Sequence of chain 1.A:
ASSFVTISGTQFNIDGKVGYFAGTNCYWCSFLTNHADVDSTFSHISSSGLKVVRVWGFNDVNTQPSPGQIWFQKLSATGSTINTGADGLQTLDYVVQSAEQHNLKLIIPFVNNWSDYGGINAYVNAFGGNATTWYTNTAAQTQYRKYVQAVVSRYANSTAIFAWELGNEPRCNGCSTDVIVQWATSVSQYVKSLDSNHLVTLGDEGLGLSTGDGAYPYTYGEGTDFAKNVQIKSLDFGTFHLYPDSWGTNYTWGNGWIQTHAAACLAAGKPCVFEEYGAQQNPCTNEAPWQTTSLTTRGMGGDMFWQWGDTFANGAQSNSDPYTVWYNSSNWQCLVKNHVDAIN

Binding-site contacts:
Ligand atom O6 contacts residue ASP213 of chain 1.A at 3.6 Å.
Ligand atom C4 contacts residue ASN250 of chain 1.A at 4.3 Å.
Ligand atom C2 contacts residue THR252 of chain 1.A at 4.1 Å.
Ligand atom C8 contacts residue THR252 of chain 1.A at 4.0 Å.
Ligand atom O5 contacts residue ASN250 of chain 1.A at 2.3 Å (h-bond).
Ligand atom C2 contacts residue ASN250 of chain 1.A at 2.8 Å.
Ligand atom N2 contacts residue ASN250 of chain 1.A at 3.3 Å (h-bond).
Ligand atom N2 contacts residue THR252 of chain 1.A at 3.5 Å (h-bond).
Ligand atom C1 contacts residue THR252 of chain 1.A at 3.8 Å.
Ligand atom C7 contacts residue THR252 of chain 1.A at 4.1 Å.
Ligand atom C1 contacts residue ASN250 of chain 1.A at 1.6 Å.
Ligand atom C5 contacts residue ASN250 of chain 1.A at 3.7 Å.
Ligand atom C3 contacts residue ASN250 of chain 1.A at 4.1 Å.
Ligand atom O7 contacts residue ASN250 of chain 1.A at 3.1 Å (h-bond).
Ligand atom C7 contacts residue ASN250 of chain 1.A at 3.4 Å.
Ligand atom O6 contacts residue TRP253 of chain 1.A at 3.8 Å.

This small molecule binds to this protein.
Small molecule (SMILES): CC(=O)N[C@@H]1[C@@H](O)[C@H](O)[C@@H](CO)O[C@H]1O